The protein below binds the small molecule below.
Small molecule (SMILES): CC(=O)N[C@@H]1[C@@H](O)[C@H](O)[C@@H](CO)O[C@H]1O

Binding-site contacts:
Ligand atom C1 contacts residue ASN657 of chain 1.A at 1.5 Å.
Ligand atom C3 contacts residue ASN657 of chain 1.A at 3.8 Å.
Ligand atom C7 contacts residue ASN657 of chain 1.A at 3.3 Å.
Ligand atom C5 contacts residue ASN657 of chain 1.A at 3.7 Å.
Ligand atom N2 contacts residue ASN657 of chain 1.A at 3.0 Å (h-bond).
Ligand atom O7 contacts residue ASN657 of chain 1.A at 3.1 Å (h-bond).
Ligand atom C2 contacts residue ASN657 of chain 1.A at 2.5 Å.
Ligand atom C4 contacts residue ASN657 of chain 1.A at 4.2 Å.
Ligand atom O5 contacts residue ASN657 of chain 1.A at 2.4 Å (h-bond).

Sequence of chain 1.A:
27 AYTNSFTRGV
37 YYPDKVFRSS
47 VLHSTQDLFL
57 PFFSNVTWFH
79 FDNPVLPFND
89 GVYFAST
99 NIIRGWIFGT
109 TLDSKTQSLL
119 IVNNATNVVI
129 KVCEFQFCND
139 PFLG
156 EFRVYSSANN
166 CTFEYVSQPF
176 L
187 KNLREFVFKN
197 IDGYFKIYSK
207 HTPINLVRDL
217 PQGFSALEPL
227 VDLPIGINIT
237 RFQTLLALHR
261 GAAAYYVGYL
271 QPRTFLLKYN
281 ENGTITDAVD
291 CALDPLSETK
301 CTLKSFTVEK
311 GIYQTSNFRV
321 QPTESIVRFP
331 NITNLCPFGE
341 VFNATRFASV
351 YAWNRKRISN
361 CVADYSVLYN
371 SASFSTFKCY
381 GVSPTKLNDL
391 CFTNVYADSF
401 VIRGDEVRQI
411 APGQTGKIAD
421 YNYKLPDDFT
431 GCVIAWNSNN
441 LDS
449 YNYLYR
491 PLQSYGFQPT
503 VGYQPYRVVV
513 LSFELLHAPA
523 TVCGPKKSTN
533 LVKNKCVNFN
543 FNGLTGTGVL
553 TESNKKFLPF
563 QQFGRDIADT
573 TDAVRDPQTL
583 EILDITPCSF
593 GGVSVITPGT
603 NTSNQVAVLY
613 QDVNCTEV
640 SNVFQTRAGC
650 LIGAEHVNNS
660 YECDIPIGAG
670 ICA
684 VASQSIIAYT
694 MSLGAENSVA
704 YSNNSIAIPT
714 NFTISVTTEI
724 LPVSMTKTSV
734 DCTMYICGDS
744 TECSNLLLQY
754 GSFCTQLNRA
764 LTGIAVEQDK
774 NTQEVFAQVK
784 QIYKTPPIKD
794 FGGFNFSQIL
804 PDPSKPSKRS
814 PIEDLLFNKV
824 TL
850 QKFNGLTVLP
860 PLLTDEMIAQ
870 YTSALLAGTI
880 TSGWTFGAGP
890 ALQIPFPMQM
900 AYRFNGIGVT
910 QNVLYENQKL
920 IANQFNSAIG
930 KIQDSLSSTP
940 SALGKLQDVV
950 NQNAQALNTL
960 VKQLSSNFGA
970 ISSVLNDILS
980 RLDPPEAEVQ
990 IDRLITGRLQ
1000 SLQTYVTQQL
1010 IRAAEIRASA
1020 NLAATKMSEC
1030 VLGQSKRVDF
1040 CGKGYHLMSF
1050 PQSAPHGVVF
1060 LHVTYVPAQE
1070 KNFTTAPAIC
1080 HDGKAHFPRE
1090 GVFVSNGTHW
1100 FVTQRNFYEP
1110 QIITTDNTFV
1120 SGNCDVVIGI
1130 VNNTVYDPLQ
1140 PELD